Sequence of chain 15.A:
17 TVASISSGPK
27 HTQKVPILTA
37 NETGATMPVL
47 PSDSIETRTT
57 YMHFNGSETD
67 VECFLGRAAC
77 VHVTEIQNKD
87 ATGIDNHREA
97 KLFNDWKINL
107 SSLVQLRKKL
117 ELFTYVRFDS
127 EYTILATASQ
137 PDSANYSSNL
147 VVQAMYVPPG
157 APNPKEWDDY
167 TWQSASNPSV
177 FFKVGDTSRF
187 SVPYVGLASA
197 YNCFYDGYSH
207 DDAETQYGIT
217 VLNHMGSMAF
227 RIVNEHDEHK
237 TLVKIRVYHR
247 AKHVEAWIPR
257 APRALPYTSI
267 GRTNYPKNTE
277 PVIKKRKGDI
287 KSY

Sequence of chain 11.C:
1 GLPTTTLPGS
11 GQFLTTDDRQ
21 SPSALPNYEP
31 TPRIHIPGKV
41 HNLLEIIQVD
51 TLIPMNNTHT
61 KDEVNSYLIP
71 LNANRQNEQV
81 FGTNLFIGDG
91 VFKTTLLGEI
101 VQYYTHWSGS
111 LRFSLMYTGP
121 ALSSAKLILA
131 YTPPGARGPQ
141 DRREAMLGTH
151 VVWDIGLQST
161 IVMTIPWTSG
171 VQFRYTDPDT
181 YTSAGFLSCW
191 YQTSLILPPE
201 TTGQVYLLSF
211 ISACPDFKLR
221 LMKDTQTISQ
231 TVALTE

Binding-site contacts:
Ligand atom C2A contacts residue PHE186 of chain 15.A at 3.3 Å (hydrophobic).
Ligand atom C2C contacts residue TYR128 of chain 15.A at 3.2 Å (hydrophobic).
Ligand atom C3A contacts residue PHE186 of chain 15.A at 3.1 Å (hydrophobic).
Ligand atom CM6 contacts residue VAL191 of chain 15.A at 3.7 Å (hydrophobic).
Ligand atom C4 contacts residue LEU106 of chain 15.A at 3.3 Å (hydrophobic).
Ligand atom CM2 contacts residue TYR128 of chain 15.A at 3.4 Å (hydrophobic).
Ligand atom F2 contacts residue PHE186 of chain 15.A at 3.1 Å.
Ligand atom CM4 contacts residue VAL176 of chain 15.A at 3.7 Å (hydrophobic).
Ligand atom F3 contacts residue TYR152 of chain 15.A at 3.6 Å.
Ligand atom F3 contacts residue ALA150 of chain 15.A at 3.0 Å.
Ligand atom CM2 contacts residue MET224 of chain 15.A at 3.5 Å (hydrophobic).
Ligand atom C1C contacts residue TYR128 of chain 15.A at 3.3 Å (hydrophobic).
Ligand atom C4 contacts residue TYR197 of chain 15.A at 3.7 Å (hydrophobic).
Ligand atom CM6 contacts residue TYR152 of chain 15.A at 3.4 Å (hydrophobic).
Ligand atom N1A contacts residue PRO174 of chain 15.A at 3.5 Å.
Ligand atom F1 contacts residue PHE186 of chain 15.A at 3.3 Å.
Ligand atom O1A contacts residue PRO174 of chain 15.A at 3.4 Å.
Ligand atom CM4 contacts residue PHE186 of chain 15.A at 3.5 Å (hydrophobic).
Ligand atom C2A contacts residue TYR152 of chain 15.A at 3.5 Å (hydrophobic).
Ligand atom N1A contacts residue ALA24 of chain 15.C at 3.3 Å.
Ligand atom F1 contacts residue MET224 of chain 15.A at 3.7 Å.
Ligand atom CM3 contacts residue ASN219 of chain 15.A at 3.5 Å.
Ligand atom N3A contacts residue PHE186 of chain 15.A at 3.1 Å.
Ligand atom C1C contacts residue TYR197 of chain 15.A at 3.7 Å (hydrophobic).
Ligand atom F3 contacts residue SER175 of chain 15.A at 2.8 Å.
Ligand atom C3C contacts residue TYR128 of chain 15.A at 3.1 Å (hydrophobic).
Ligand atom N3A contacts residue TYR152 of chain 15.A at 3.5 Å.
Ligand atom O1 contacts residue MET221 of chain 15.A at 3.7 Å.
Ligand atom C4B contacts residue TYR152 of chain 15.A at 3.6 Å (hydrophobic).
Ligand atom C3 contacts residue LEU106 of chain 15.A at 3.4 Å (hydrophobic).
Ligand atom O1A contacts residue ALA24 of chain 15.C at 3.4 Å.
Ligand atom O1A contacts residue PHE186 of chain 15.A at 3.4 Å.
Ligand atom C5B contacts residue TYR152 of chain 15.A at 3.4 Å (hydrophobic).
Ligand atom F2 contacts residue VAL176 of chain 15.A at 2.7 Å.
Ligand atom F3 contacts residue PRO174 of chain 15.A at 3.1 Å.
Ligand atom C6B contacts residue TYR152 of chain 15.A at 3.6 Å (hydrophobic).
Ligand atom N1A contacts residue PHE186 of chain 15.A at 3.5 Å.
Ligand atom F3 contacts residue VAL176 of chain 15.A at 3.6 Å.
Ligand atom C3B contacts residue MET224 of chain 15.A at 3.6 Å (hydrophobic).
Ligand atom CM4 contacts residue ALA150 of chain 15.A at 3.7 Å (hydrophobic).

Sequence of chain 15.C:
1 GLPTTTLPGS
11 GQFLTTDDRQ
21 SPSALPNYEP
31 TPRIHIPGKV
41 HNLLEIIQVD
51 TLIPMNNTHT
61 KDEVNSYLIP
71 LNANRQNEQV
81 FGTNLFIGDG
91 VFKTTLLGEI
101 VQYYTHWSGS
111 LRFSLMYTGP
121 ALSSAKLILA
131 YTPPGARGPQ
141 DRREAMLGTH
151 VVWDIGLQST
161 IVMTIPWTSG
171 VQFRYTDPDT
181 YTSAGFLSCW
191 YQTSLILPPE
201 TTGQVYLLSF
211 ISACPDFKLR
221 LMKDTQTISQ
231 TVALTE

The small molecule below binds the protein below.
Small molecule (SMILES): Cc1cc(CCCOc2c(C)cc(-c3noc(C(F)(F)F)n3)cc2C)on1